Sequence of chain 1.D:
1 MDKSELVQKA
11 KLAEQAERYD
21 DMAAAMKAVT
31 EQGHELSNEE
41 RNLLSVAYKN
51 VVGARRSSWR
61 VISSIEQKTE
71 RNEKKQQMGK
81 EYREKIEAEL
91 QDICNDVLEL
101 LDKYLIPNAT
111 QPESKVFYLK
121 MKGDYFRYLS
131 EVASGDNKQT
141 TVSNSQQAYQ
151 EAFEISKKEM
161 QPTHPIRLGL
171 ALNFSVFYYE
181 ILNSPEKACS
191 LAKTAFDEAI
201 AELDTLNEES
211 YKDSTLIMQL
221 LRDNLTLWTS

A protein and the small-molecule ligand that binds it are described below.
Small molecule (SMILES): CC(C)[C@H](NC(=O)[C@@H]1CCCN1C(=O)[C@@H]1CCCN1)C(=O)N[C@@H](CO)C(=O)N[C@@H](CCC(N)=O)C(=O)N[C@@H](C)C(=O)N[C@@H](CO)C(=O)N[C@@H](CO)C(=O)N[C@H](C=O)[C@@H](C)O

Binding-site contacts:
Ligand atom N contacts residue ASN42 of chain 1.D at 3.6 Å.
Ligand atom C contacts residue ASN224 of chain 1.D at 3.6 Å.
Ligand atom OG1 contacts residue SER210 of chain 1.D at 3.8 Å.
Ligand atom O contacts residue VAL46 of chain 1.D at 3.1 Å.
Ligand atom C contacts residue LEU172 of chain 1.D at 3.8 Å (hydrophobic).
Ligand atom OG contacts residue VAL46 of chain 1.D at 3.7 Å.
Ligand atom CA contacts residue ASN224 of chain 1.D at 3.8 Å.
Ligand atom N contacts residue NAG1 of chain 1.J at 3.6 Å (h-bond).
Ligand atom CB contacts residue ASN224 of chain 1.D at 3.3 Å.
Ligand atom CG2 contacts residue LEU220 of chain 1.D at 3.6 Å (hydrophobic).
Ligand atom CB contacts residue TRP228 of chain 1.D at 3.7 Å (hydrophobic).
Ligand atom CG contacts residue ARG60 of chain 1.D at 3.5 Å.
Ligand atom CA contacts residue ASN42 of chain 1.D at 3.8 Å.
Ligand atom CA contacts residue LEU172 of chain 1.D at 3.5 Å (hydrophobic).
Ligand atom OG contacts residue NAG1 of chain 1.J at 1.5 Å.
Ligand atom NE2 contacts residue ILE217 of chain 1.D at 3.6 Å.
Ligand atom O contacts residue ASN224 of chain 1.D at 2.9 Å (h-bond).
Ligand atom N contacts residue ASN224 of chain 1.D at 2.9 Å (h-bond).
Ligand atom CB contacts residue LYS49 of chain 1.D at 3.2 Å.
Ligand atom O contacts residue ASN42 of chain 1.D at 3.3 Å.
Ligand atom O contacts residue LYS120 of chain 1.D at 3.8 Å.
Ligand atom CB contacts residue ASN173 of chain 1.D at 3.6 Å.
Ligand atom CA contacts residue ASN224 of chain 1.D at 3.5 Å.
Ligand atom C contacts residue NAG1 of chain 1.J at 3.8 Å.
Ligand atom CG2 contacts residue ASN224 of chain 1.D at 3.4 Å.
Ligand atom O contacts residue NAG1 of chain 1.J at 3.5 Å.
Ligand atom CB contacts residue NAG1 of chain 1.J at 3.5 Å.
Ligand atom CG contacts residue GLU180 of chain 1.D at 3.6 Å.
Ligand atom CB contacts residue ARG41 of chain 1.D at 3.5 Å.
Ligand atom O contacts residue LEU220 of chain 1.D at 3.1 Å.
Ligand atom CA contacts residue NAG1 of chain 1.J at 3.6 Å.
Ligand atom OG contacts residue ARG41 of chain 1.D at 2.4 Å (salt-bridge).
Ligand atom O contacts residue NAG1 of chain 1.J at 3.1 Å (h-bond).
Ligand atom CB contacts residue ASN42 of chain 1.D at 3.4 Å.
Ligand atom CD contacts residue GLU180 of chain 1.D at 3.1 Å.
Ligand atom CA contacts residue NAG1 of chain 1.J at 3.8 Å.
Ligand atom OG contacts residue ILE166 of chain 1.D at 3.6 Å.
Ligand atom OG1 contacts residue ASP213 of chain 1.D at 3.3 Å (salt-bridge).
Ligand atom CG contacts residue NAG1 of chain 1.J at 3.7 Å.
Ligand atom CB contacts residue NAG1 of chain 1.J at 2.5 Å.